Sequence of chain 1.B:
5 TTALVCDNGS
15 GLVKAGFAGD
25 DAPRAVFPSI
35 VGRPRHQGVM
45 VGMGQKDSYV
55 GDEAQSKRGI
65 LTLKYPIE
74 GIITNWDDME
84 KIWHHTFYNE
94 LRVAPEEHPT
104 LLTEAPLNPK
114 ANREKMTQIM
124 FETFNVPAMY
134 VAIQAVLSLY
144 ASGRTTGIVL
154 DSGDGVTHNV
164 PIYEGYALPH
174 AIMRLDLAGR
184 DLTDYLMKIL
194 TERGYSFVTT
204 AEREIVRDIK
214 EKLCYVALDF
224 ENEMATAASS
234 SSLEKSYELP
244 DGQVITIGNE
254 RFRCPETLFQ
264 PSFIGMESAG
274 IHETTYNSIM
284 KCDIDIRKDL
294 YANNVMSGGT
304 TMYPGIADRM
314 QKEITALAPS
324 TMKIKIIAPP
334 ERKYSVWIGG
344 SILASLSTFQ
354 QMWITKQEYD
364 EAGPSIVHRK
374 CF

Binding-site contacts:
Ligand atom O43 contacts residue ALA114 of chain 1.A at 3.6 Å.
Ligand atom C44 contacts residue PRO112 of chain 1.A at 3.8 Å (hydrophobic).
Ligand atom C19 contacts residue ASP179 of chain 1.A at 3.5 Å.
Ligand atom C42 contacts residue PRO112 of chain 1.A at 3.9 Å (hydrophobic).
Ligand atom N21 contacts residue ASP179 of chain 1.A at 2.8 Å (salt-bridge).
Ligand atom O49 contacts residue ARG290 of chain 1.B at 4.4 Å.
Ligand atom C30 contacts residue ASP179 of chain 1.A at 4.2 Å.
Ligand atom O43 contacts residue ASN115 of chain 1.A at 4.3 Å.
Ligand atom N29 contacts residue ARG177 of chain 1.A at 4.4 Å.
Ligand atom C42 contacts residue ALA114 of chain 1.A at 4.5 Å (hydrophobic).
Ligand atom C41 contacts residue PRO112 of chain 1.A at 4.4 Å (hydrophobic).
Ligand atom C35 contacts residue LEU110 of chain 1.A at 4.5 Å (hydrophobic).
Ligand atom C44 contacts residue ALA114 of chain 1.A at 4.5 Å (hydrophobic).
Ligand atom C33 contacts residue ILE75 of chain 1.A at 4.2 Å (hydrophobic).
Ligand atom C20 contacts residue ASP179 of chain 1.A at 3.6 Å.
Ligand atom C33 contacts residue ASN111 of chain 1.A at 4.4 Å.
Ligand atom C30 contacts residue ILE75 of chain 1.A at 4.3 Å (hydrophobic).
Ligand atom N29 contacts residue HIC73 of chain 1.A at 4.3 Å.
Ligand atom C31 contacts residue ILE75 of chain 1.A at 3.5 Å (hydrophobic).
Ligand atom C28 contacts residue ASP179 of chain 1.A at 4.1 Å.
Ligand atom C13 contacts residue ILE287 of chain 1.B at 3.6 Å (hydrophobic).
Ligand atom C41 contacts residue ILE75 of chain 1.A at 3.8 Å (hydrophobic).
Ligand atom C30 contacts residue ARG177 of chain 1.A at 4.0 Å.
Ligand atom N29 contacts residue ASP179 of chain 1.A at 3.2 Å (salt-bridge).
Ligand atom C33 contacts residue PRO112 of chain 1.A at 4.1 Å (hydrophobic).
Ligand atom C27 contacts residue ILE75 of chain 1.A at 3.7 Å (hydrophobic).
Ligand atom C26 contacts residue ILE75 of chain 1.A at 3.8 Å (hydrophobic).
Ligand atom O43 contacts residue PRO112 of chain 1.A at 3.9 Å.
Ligand atom C32 contacts residue PRO112 of chain 1.A at 4.2 Å (hydrophobic).
Ligand atom C34 contacts residue LEU110 of chain 1.A at 3.3 Å (hydrophobic).
Ligand atom C34 contacts residue ARG177 of chain 1.A at 4.0 Å.
Ligand atom C35 contacts residue ARG177 of chain 1.A at 3.6 Å.
Ligand atom C28 contacts residue HIC73 of chain 1.A at 4.1 Å.
Ligand atom C32 contacts residue ILE75 of chain 1.A at 3.4 Å (hydrophobic).
Ligand atom C33 contacts residue LEU110 of chain 1.A at 3.7 Å (hydrophobic).
Ligand atom O43 contacts residue ILE75 of chain 1.A at 4.4 Å.

A protein and the small-molecule ligand that binds it are described below.
Small molecule (SMILES): C/C1=C\CC[C@H](C)OC(=O)C[C@H](c2ccc(O)cc2)NC(=O)[C@@H](Cc2c[nH]c3ccccc23)N(C)C(=O)[C@H](CCCCN)NC(=O)[C@@H](C)C1

Sequence of chain 1.A:
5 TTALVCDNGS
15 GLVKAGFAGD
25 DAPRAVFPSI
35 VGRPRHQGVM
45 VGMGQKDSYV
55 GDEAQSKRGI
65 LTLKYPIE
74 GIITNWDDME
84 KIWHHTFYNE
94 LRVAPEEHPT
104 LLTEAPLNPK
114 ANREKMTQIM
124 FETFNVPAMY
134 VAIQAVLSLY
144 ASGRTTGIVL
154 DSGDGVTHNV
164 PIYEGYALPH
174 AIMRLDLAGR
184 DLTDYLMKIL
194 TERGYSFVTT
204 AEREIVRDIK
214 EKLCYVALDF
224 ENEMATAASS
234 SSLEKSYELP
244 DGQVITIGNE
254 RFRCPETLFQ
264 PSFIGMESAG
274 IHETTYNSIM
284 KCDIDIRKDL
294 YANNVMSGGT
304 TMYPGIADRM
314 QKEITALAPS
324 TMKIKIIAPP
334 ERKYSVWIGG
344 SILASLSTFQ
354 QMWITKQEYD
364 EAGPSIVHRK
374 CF